Sequence of chain 1.A:
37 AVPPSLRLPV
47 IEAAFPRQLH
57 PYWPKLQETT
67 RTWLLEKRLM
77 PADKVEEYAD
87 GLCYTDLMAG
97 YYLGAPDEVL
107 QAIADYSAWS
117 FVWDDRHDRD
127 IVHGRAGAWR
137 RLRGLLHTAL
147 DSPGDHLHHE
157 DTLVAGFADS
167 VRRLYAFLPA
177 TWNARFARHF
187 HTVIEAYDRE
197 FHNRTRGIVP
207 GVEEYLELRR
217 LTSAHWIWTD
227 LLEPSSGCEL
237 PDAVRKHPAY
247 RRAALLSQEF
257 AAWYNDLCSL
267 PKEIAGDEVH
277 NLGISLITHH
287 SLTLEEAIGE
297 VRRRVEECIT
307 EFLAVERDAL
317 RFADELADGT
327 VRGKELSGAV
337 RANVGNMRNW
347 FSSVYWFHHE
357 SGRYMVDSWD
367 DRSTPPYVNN

The small molecule below binds the protein below.
Small molecule (SMILES): CC[N+](CC)(CC)Cc1ccccc1

Binding-site contacts:
Ligand atom C7 contacts residue TRP224 of chain 1.A at 4.4 Å (hydrophobic).
Ligand atom C3 contacts residue TYR193 of chain 1.A at 4.2 Å (hydrophobic).
Ligand atom C2 contacts residue DPO1 of chain 1.F at 4.1 Å.
Ligand atom C10 contacts residue HIS354 of chain 1.A at 3.8 Å.
Ligand atom C12 contacts residue ALA257 of chain 1.A at 4.2 Å (hydrophobic).
Ligand atom C12 contacts residue TRP346 of chain 1.A at 4.3 Å (hydrophobic).
Ligand atom N contacts residue DPO1 of chain 1.F at 4.0 Å.
Ligand atom C1 contacts residue DPO1 of chain 1.F at 3.1 Å.
Ligand atom C10 contacts residue TYR360 of chain 1.A at 3.8 Å (hydrophobic).
Ligand atom C6 contacts residue SER219 of chain 1.A at 4.2 Å.
Ligand atom C7 contacts residue TYR193 of chain 1.A at 4.1 Å (hydrophobic).
Ligand atom C3 contacts residue DPO1 of chain 1.F at 3.4 Å.
Ligand atom C5 contacts residue PHE117 of chain 1.A at 3.5 Å (hydrophobic).
Ligand atom C10 contacts residue ASN261 of chain 1.A at 3.9 Å.
Ligand atom C6 contacts residue THR218 of chain 1.A at 3.4 Å.
Ligand atom C7 contacts residue SER219 of chain 1.A at 3.4 Å.
Ligand atom C10 contacts residue PHE353 of chain 1.A at 4.0 Å (hydrophobic).
Ligand atom C10 contacts residue PHE117 of chain 1.A at 4.1 Å (hydrophobic).
Ligand atom C9 contacts residue ASN261 of chain 1.A at 3.8 Å.
Ligand atom C7 contacts residue THR218 of chain 1.A at 3.4 Å.
Ligand atom C7 contacts residue ALA220 of chain 1.A at 3.9 Å (hydrophobic).
Ligand atom C9 contacts residue TYR360 of chain 1.A at 4.0 Å (hydrophobic).
Ligand atom C9 contacts residue PHE117 of chain 1.A at 4.0 Å (hydrophobic).
Ligand atom C3 contacts residue SER116 of chain 1.A at 4.4 Å.
Ligand atom C4 contacts residue SER219 of chain 1.A at 4.0 Å.
Ligand atom C2 contacts residue PHE117 of chain 1.A at 3.5 Å (hydrophobic).
Ligand atom C8 contacts residue DPO1 of chain 1.F at 4.3 Å.
Ligand atom C6 contacts residue DPO1 of chain 1.F at 3.8 Å.
Ligand atom C5 contacts residue TRP224 of chain 1.A at 3.8 Å (hydrophobic).
Ligand atom C13 contacts residue SER219 of chain 1.A at 3.5 Å.
Ligand atom N contacts residue SER219 of chain 1.A at 4.5 Å.
Ligand atom C3 contacts residue ASP120 of chain 1.A at 3.6 Å.
Ligand atom C1 contacts residue SER219 of chain 1.A at 4.1 Å.
Ligand atom C8 contacts residue SER219 of chain 1.A at 4.2 Å.
Ligand atom C3 contacts residue ARG359 of chain 1.A at 4.5 Å.
Ligand atom C9 contacts residue DPO1 of chain 1.F at 4.0 Å.
Ligand atom C3 contacts residue PHE117 of chain 1.A at 3.9 Å (hydrophobic).
Ligand atom C11 contacts residue HIS354 of chain 1.A at 3.7 Å.
Ligand atom C6 contacts residue TYR193 of chain 1.A at 3.7 Å (hydrophobic).
Ligand atom C4 contacts residue TRP224 of chain 1.A at 3.7 Å (hydrophobic).